Sequence of chain 1.A:
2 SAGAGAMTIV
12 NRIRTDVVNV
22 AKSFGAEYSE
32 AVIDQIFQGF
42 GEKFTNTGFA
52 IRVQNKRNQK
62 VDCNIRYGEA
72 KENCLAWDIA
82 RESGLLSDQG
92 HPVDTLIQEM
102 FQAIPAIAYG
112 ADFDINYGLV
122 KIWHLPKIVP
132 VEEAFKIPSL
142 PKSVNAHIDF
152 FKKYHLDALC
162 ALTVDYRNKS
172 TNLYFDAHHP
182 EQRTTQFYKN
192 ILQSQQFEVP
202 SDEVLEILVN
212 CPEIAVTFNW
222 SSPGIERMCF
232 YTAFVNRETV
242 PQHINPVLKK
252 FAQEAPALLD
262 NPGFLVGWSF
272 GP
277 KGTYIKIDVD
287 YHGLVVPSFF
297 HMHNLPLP

This protein binds this small molecule.
Small molecule (SMILES): CC(C)=CCO[P](=O)(O)OP(=O)(O)O

Binding-site contacts:
Ligand atom PA contacts residue TYR232 of chain 1.A at 3.3 Å.
Ligand atom PB contacts residue LYS122 of chain 1.A at 3.4 Å.
Ligand atom PB contacts residue LYS282 of chain 1.A at 3.6 Å.
Ligand atom O2A contacts residue ARG67 of chain 1.A at 2.9 Å (salt-bridge).
Ligand atom C2 contacts residue TYR175 of chain 1.A at 3.7 Å (hydrophobic).
Ligand atom O1 contacts residue LYS122 of chain 1.A at 4.0 Å.
Ligand atom O3A contacts residue TYR175 of chain 1.A at 3.3 Å (h-bond).
Ligand atom O1B contacts residue ASN173 of chain 1.A at 2.9 Å (h-bond).
Ligand atom C2 contacts residue TYR232 of chain 1.A at 3.9 Å (hydrophobic).
Ligand atom O3A contacts residue LYS122 of chain 1.A at 3.0 Å (salt-bridge).
Ligand atom PA contacts residue ARG53 of chain 1.A at 3.6 Å.
Ligand atom C4 contacts residue TYR232 of chain 1.A at 4.0 Å (hydrophobic).
Ligand atom O1A contacts residue ARG53 of chain 1.A at 2.8 Å (salt-bridge).
Ligand atom C1 contacts residue TYR175 of chain 1.A at 3.7 Å (hydrophobic).
Ligand atom O1 contacts residue TYR232 of chain 1.A at 3.5 Å (h-bond).
Ligand atom C2 contacts residue IMD1 of chain 1.D at 3.5 Å.
Ligand atom O1B contacts residue ARG228 of chain 1.A at 2.8 Å (salt-bridge).
Ligand atom O3A contacts residue ASN173 of chain 1.A at 3.5 Å (h-bond).
Ligand atom O3B contacts residue LYS122 of chain 1.A at 2.6 Å (salt-bridge).
Ligand atom PA contacts residue TYR175 of chain 1.A at 3.7 Å.
Ligand atom PB contacts residue ASN173 of chain 1.A at 3.8 Å.
Ligand atom O1A contacts residue LYS282 of chain 1.A at 3.4 Å (salt-bridge).
Ligand atom C3 contacts residue IMD1 of chain 1.D at 3.7 Å.
Ligand atom C4 contacts residue IMD1 of chain 1.D at 3.5 Å.
Ligand atom O2B contacts residue ARG53 of chain 1.A at 3.1 Å (salt-bridge).
Ligand atom C5 contacts residue IMD1 of chain 1.D at 3.8 Å.
Ligand atom O1A contacts residue TYR232 of chain 1.A at 2.4 Å (h-bond).
Ligand atom O1 contacts residue TYR175 of chain 1.A at 2.7 Å (h-bond).
Ligand atom O2B contacts residue LYS282 of chain 1.A at 2.6 Å (salt-bridge).
Ligand atom O1B contacts residue LYS282 of chain 1.A at 3.5 Å (salt-bridge).
Ligand atom C1 contacts residue IMD1 of chain 1.D at 3.8 Å.
Ligand atom O3A contacts residue LYS282 of chain 1.A at 4.1 Å.
Ligand atom O3A contacts residue TYR232 of chain 1.A at 3.7 Å.
Ligand atom PA contacts residue LYS122 of chain 1.A at 3.5 Å.
Ligand atom C4 contacts residue GLU214 of chain 1.A at 4.1 Å.
Ligand atom PB contacts residue ARG228 of chain 1.A at 3.9 Å.
Ligand atom O2A contacts residue ARG53 of chain 1.A at 3.2 Å (salt-bridge).
Ligand atom O2A contacts residue LYS122 of chain 1.A at 2.8 Å (salt-bridge).
Ligand atom C4 contacts residue LEU266 of chain 1.A at 4.2 Å (hydrophobic).
Ligand atom C4 contacts residue PHE295 of chain 1.A at 4.2 Å (hydrophobic).